Sequence of chain 1.C:
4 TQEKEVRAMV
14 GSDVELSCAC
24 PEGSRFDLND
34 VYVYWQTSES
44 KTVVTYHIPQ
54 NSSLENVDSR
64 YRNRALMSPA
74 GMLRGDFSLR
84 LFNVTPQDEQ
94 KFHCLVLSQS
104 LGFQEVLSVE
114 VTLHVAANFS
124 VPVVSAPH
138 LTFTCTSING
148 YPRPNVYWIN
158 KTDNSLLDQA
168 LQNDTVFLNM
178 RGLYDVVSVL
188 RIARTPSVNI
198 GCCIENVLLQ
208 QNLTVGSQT

Binding-site contacts:
Ligand atom O6 contacts residue THR172 of chain 1.C at 3.8 Å.
Ligand atom C7 contacts residue ASN170 of chain 1.C at 3.5 Å.
Ligand atom C4 contacts residue ASN170 of chain 1.C at 4.2 Å.
Ligand atom C8 contacts residue ASN170 of chain 1.C at 4.2 Å.
Ligand atom C3 contacts residue ASN170 of chain 1.C at 3.8 Å.
Ligand atom C6 contacts residue ARG92 of chain 1.H at 4.4 Å.
Ligand atom O7 contacts residue ASN170 of chain 1.C at 3.8 Å.
Ligand atom N2 contacts residue ASN170 of chain 1.C at 2.9 Å (h-bond).
Ligand atom O5 contacts residue ASN170 of chain 1.C at 2.4 Å (h-bond).
Ligand atom C1 contacts residue ASN170 of chain 1.C at 1.4 Å.
Ligand atom C2 contacts residue ASN170 of chain 1.C at 2.5 Å.
Ligand atom O6 contacts residue ARG92 of chain 1.H at 4.2 Å.
Ligand atom O7 contacts residue ARG188 of chain 1.C at 3.5 Å (salt-bridge).
Ligand atom C5 contacts residue ASN170 of chain 1.C at 3.7 Å.

The small molecule below binds the protein below.
Small molecule (SMILES): CC(=O)N[C@@H]1[C@@H](O)[C@H](O)[C@@H](CO)O[C@H]1O

Sequence of chain 1.H:
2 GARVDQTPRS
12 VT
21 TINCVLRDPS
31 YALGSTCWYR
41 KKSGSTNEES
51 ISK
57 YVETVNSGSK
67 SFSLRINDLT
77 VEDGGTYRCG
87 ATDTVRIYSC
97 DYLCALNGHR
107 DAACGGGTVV